Sequence of chain 1.D:
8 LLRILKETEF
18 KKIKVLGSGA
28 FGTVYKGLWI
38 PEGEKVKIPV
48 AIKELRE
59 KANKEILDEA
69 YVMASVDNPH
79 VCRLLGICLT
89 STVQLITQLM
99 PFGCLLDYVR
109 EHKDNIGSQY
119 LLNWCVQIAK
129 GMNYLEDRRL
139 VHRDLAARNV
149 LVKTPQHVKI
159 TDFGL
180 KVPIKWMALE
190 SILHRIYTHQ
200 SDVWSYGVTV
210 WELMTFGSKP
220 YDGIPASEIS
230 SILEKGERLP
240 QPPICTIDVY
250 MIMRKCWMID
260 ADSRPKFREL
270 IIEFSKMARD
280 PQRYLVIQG

Binding-site contacts:
Ligand atom C1 contacts residue LEU163 of chain 1.D at 2.9 Å (hydrophobic).
Ligand atom C6 contacts residue PHE161 of chain 1.D at 3.3 Å (hydrophobic).
Ligand atom C28 contacts residue THR95 of chain 1.D at 3.4 Å.
Ligand atom C8 contacts residue GLY101 of chain 1.D at 3.5 Å.
Ligand atom N34 contacts residue ALA48 of chain 1.D at 3.5 Å.
Ligand atom C2 contacts residue MET71 of chain 1.D at 3.6 Å (hydrophobic).
Ligand atom C4 contacts residue THR95 of chain 1.D at 3.2 Å.
Ligand atom C20 contacts residue THR95 of chain 1.D at 3.6 Å.
Ligand atom C4 contacts residue LEU93 of chain 1.D at 3.5 Å (hydrophobic).
Ligand atom C2 contacts residue PHE161 of chain 1.D at 3.0 Å (hydrophobic).
Ligand atom C11 contacts residue MET98 of chain 1.D at 3.1 Å (hydrophobic).
Ligand atom C10 contacts residue THR95 of chain 1.D at 3.1 Å.
Ligand atom N34 contacts residue MET98 of chain 1.D at 2.7 Å (h-bond).
Ligand atom C30 contacts residue LEU23 of chain 1.D at 2.9 Å (hydrophobic).
Ligand atom C11 contacts residue GLY101 of chain 1.D at 3.2 Å.
Ligand atom N34 contacts residue LEU97 of chain 1.D at 3.6 Å.
Ligand atom N40 contacts residue THR159 of chain 1.D at 3.2 Å (h-bond).
Ligand atom C15 contacts residue MET98 of chain 1.D at 3.4 Å (hydrophobic).
Ligand atom C15 contacts residue ALA48 of chain 1.D at 3.0 Å (hydrophobic).
Ligand atom C24 contacts residue MET98 of chain 1.D at 3.3 Å (hydrophobic).
Ligand atom C14 contacts residue THR159 of chain 1.D at 3.4 Å.
Ligand atom C7 contacts residue LEU82 of chain 1.D at 3.6 Å (hydrophobic).
Ligand atom C33 contacts residue CYS80 of chain 1.D at 3.5 Å (hydrophobic).
Ligand atom C25 contacts residue LEU149 of chain 1.D at 3.6 Å (hydrophobic).
Ligand atom C19 contacts residue MET98 of chain 1.D at 3.1 Å (hydrophobic).
Ligand atom C13 contacts residue ALA48 of chain 1.D at 3.3 Å (hydrophobic).
Ligand atom O41 contacts residue THR95 of chain 1.D at 3.0 Å.
Ligand atom N36 contacts residue LYS50 of chain 1.D at 2.9 Å.
Ligand atom C1 contacts residue PHE161 of chain 1.D at 3.1 Å (hydrophobic).
Ligand atom C19 contacts residue GLY101 of chain 1.D at 3.3 Å.
Ligand atom C12 contacts residue GLY101 of chain 1.D at 3.4 Å.
Ligand atom C9 contacts residue GLY101 of chain 1.D at 3.4 Å.
Ligand atom N38 contacts residue LEU23 of chain 1.D at 3.6 Å.
Ligand atom C3 contacts residue LEU163 of chain 1.D at 3.0 Å (hydrophobic).
Ligand atom C15 contacts residue GLN96 of chain 1.D at 3.2 Å.
Ligand atom C1 contacts residue MET71 of chain 1.D at 3.2 Å (hydrophobic).
Ligand atom N39 contacts residue MET98 of chain 1.D at 2.4 Å (h-bond).
Ligand atom O41 contacts residue LEU82 of chain 1.D at 3.5 Å.
Ligand atom C3 contacts residue MET71 of chain 1.D at 3.6 Å (hydrophobic).
Ligand atom C25 contacts residue VAL31 of chain 1.D at 3.6 Å (hydrophobic).

A protein and the small-molecule ligand that binds it are described below.
Small molecule (SMILES): O=C(Cc1ccccc1)Nc1cccc(-c2nc3sccn3c2-c2ccnc(Nc3ccc(N4CCOCC4)cc3)n2)c1